The protein below binds the small molecule below.
Small molecule (SMILES): CC(=O)N[C@@H]1[C@@H](O)[C@H](O)[C@@H](CO)O[C@H]1O

Binding-site contacts:
Ligand atom C4 contacts residue ASN22 of chain 1.A at 4.2 Å.
Ligand atom C2 contacts residue ASN22 of chain 1.A at 2.5 Å.
Ligand atom C1 contacts residue ASN22 of chain 1.A at 1.4 Å.
Ligand atom C5 contacts residue ASN22 of chain 1.A at 3.6 Å.
Ligand atom C6 contacts residue ASN22 of chain 1.A at 4.3 Å.
Ligand atom C3 contacts residue ASN22 of chain 1.A at 3.9 Å.
Ligand atom O5 contacts residue ASN22 of chain 1.A at 2.3 Å (h-bond).
Ligand atom N2 contacts residue ASN22 of chain 1.A at 3.1 Å (h-bond).
Ligand atom C7 contacts residue ASN22 of chain 1.A at 4.4 Å.

Sequence of chain 1.A:
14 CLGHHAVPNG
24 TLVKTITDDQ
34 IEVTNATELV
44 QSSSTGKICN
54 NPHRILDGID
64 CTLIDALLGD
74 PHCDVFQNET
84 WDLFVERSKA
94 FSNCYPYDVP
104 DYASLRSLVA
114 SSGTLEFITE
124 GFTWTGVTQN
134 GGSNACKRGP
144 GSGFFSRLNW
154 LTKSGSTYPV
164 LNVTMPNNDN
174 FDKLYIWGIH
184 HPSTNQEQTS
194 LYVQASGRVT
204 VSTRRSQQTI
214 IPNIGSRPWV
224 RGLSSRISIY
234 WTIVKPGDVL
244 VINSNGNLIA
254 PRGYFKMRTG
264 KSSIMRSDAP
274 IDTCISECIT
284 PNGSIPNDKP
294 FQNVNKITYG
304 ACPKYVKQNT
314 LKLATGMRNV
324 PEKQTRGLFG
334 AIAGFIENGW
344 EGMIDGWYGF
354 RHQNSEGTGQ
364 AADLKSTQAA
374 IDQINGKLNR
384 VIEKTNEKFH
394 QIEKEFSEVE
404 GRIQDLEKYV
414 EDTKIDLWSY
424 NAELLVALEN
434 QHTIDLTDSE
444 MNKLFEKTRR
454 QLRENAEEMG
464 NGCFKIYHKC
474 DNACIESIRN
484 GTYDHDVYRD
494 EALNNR